Binding-site contacts:
Ligand atom O5 contacts residue ASN75 of chain 1.B at 2.4 Å (h-bond).
Ligand atom O7 contacts residue ASN75 of chain 1.B at 3.3 Å (h-bond).
Ligand atom C5 contacts residue HIS78 of chain 1.B at 4.1 Å.
Ligand atom N2 contacts residue PRO53 of chain 1.B at 3.9 Å.
Ligand atom O6 contacts residue ASN75 of chain 1.B at 4.4 Å.
Ligand atom C3 contacts residue PHE57 of chain 1.B at 4.2 Å (hydrophobic).
Ligand atom O6 contacts residue PHE57 of chain 1.B at 4.0 Å.
Ligand atom O3 contacts residue PHE57 of chain 1.B at 3.8 Å.
Ligand atom O6 contacts residue PHE54 of chain 1.B at 4.5 Å.
Ligand atom C2 contacts residue PHE57 of chain 1.B at 4.4 Å (hydrophobic).
Ligand atom C5 contacts residue PHE57 of chain 1.B at 4.0 Å (hydrophobic).
Ligand atom O6 contacts residue PHE58 of chain 1.B at 3.7 Å.
Ligand atom C3 contacts residue ASN75 of chain 1.B at 3.7 Å.
Ligand atom C1 contacts residue ASN75 of chain 1.B at 1.4 Å.
Ligand atom C4 contacts residue PHE57 of chain 1.B at 3.7 Å (hydrophobic).
Ligand atom C4 contacts residue ASN75 of chain 1.B at 4.2 Å.
Ligand atom C6 contacts residue HIS78 of chain 1.B at 3.7 Å.
Ligand atom O6 contacts residue HIS78 of chain 1.B at 2.6 Å (h-bond).
Ligand atom C5 contacts residue ASN75 of chain 1.B at 3.6 Å.
Ligand atom C1 contacts residue HIS78 of chain 1.B at 4.3 Å.
Ligand atom C1 contacts residue SER77 of chain 1.B at 4.0 Å.
Ligand atom O3 contacts residue PRO53 of chain 1.B at 4.5 Å.
Ligand atom C5 contacts residue SER77 of chain 1.B at 4.4 Å.
Ligand atom O5 contacts residue PHE57 of chain 1.B at 3.8 Å.
Ligand atom N2 contacts residue ASN75 of chain 1.B at 2.9 Å (h-bond).
Ligand atom C7 contacts residue ASN75 of chain 1.B at 3.4 Å.
Ligand atom O5 contacts residue HIS78 of chain 1.B at 3.4 Å (h-bond).
Ligand atom C2 contacts residue ASN75 of chain 1.B at 2.3 Å.
Ligand atom C8 contacts residue PHE54 of chain 1.B at 4.1 Å (hydrophobic).
Ligand atom C3 contacts residue PRO53 of chain 1.B at 3.8 Å (hydrophobic).
Ligand atom O4 contacts residue PHE57 of chain 1.B at 4.4 Å.
Ligand atom O5 contacts residue SER77 of chain 1.B at 4.5 Å.
Ligand atom O6 contacts residue SER77 of chain 1.B at 4.4 Å.
Ligand atom C1 contacts residue PRO53 of chain 1.B at 4.3 Å (hydrophobic).
Ligand atom C6 contacts residue PHE57 of chain 1.B at 3.9 Å (hydrophobic).
Ligand atom C8 contacts residue LYS159 of chain 1.B at 4.3 Å.
Ligand atom C2 contacts residue PRO53 of chain 1.B at 4.2 Å (hydrophobic).
Ligand atom C1 contacts residue PHE57 of chain 1.B at 3.9 Å (hydrophobic).

The small molecule below binds the protein below.
Small molecule (SMILES): CC(=O)N[C@H]1[C@H](O[C@H]2[C@H](O)[C@@H](NC(C)=O)CO[C@@H]2CO)O[C@H](CO)[C@@H](O[C@@H]2O[C@H](CO)[C@@H](O)[C@H](O)[C@@H]2O)[C@@H]1O

Sequence of chain 1.B:
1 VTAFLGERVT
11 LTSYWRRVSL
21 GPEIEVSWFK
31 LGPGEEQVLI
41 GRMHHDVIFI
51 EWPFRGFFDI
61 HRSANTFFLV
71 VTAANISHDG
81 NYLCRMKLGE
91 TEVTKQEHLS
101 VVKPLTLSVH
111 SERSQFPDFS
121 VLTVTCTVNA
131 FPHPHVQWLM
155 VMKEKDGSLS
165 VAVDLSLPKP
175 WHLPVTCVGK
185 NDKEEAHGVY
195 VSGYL